Sequence of chain 1.A:
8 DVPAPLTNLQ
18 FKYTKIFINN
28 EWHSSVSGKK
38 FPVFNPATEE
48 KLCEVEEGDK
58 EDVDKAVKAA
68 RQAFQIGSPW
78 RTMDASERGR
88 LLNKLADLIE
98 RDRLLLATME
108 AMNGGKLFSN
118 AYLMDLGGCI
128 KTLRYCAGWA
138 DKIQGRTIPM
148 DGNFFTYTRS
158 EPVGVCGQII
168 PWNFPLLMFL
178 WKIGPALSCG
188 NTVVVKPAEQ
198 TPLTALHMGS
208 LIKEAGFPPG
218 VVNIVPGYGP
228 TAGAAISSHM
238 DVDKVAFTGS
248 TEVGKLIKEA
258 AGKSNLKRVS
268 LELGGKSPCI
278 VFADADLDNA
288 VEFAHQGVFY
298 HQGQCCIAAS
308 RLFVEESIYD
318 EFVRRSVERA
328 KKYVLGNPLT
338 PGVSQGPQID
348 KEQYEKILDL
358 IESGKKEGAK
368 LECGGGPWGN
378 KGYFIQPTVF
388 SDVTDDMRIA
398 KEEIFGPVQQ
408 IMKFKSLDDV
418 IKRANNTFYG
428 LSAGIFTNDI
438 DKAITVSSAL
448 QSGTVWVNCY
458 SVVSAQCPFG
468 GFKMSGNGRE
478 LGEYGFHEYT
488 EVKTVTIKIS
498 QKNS

This small molecule binds to this protein.
Small molecule (SMILES): CCCCCC(=O)N1C[C@@H](C)c2c1cc(O)c1ccccc21

Binding-site contacts:
Ligand atom C8 contacts residue TYR297 of chain 1.A at 4.2 Å (hydrophobic).
Ligand atom C2 contacts residue TYR297 of chain 1.A at 3.4 Å (hydrophobic).
Ligand atom C7 contacts residue ILE304 of chain 1.A at 3.8 Å (hydrophobic).
Ligand atom O contacts residue MET121 of chain 1.A at 3.6 Å.
Ligand atom C8 contacts residue PHE171 of chain 1.A at 3.3 Å (hydrophobic).
Ligand atom C14 contacts residue MET175 of chain 1.A at 4.3 Å (hydrophobic).
Ligand atom C5 contacts residue TYR297 of chain 1.A at 4.0 Å (hydrophobic).
Ligand atom C4 contacts residue SER458 of chain 1.A at 3.9 Å.
Ligand atom C16 contacts residue PHE466 of chain 1.A at 4.3 Å (hydrophobic).
Ligand atom C12 contacts residue VAL460 of chain 1.A at 4.1 Å (hydrophobic).
Ligand atom O1 contacts residue VAL460 of chain 1.A at 4.0 Å.
Ligand atom C6 contacts residue SER458 of chain 1.A at 4.1 Å.
Ligand atom C5 contacts residue SER458 of chain 1.A at 4.2 Å.
Ligand atom C9 contacts residue ILE304 of chain 1.A at 4.2 Å (hydrophobic).
Ligand atom C13 contacts residue LEU174 of chain 1.A at 4.3 Å (hydrophobic).
Ligand atom C12 contacts residue LEU174 of chain 1.A at 4.1 Å (hydrophobic).
Ligand atom C15 contacts residue TRP178 of chain 1.A at 3.8 Å (hydrophobic).
Ligand atom O1 contacts residue MET121 of chain 1.A at 4.0 Å.
Ligand atom N contacts residue TYR297 of chain 1.A at 4.2 Å.
Ligand atom C8 contacts residue CYS302 of chain 1.A at 1.6 Å (hydrophobic).
Ligand atom C6 contacts residue TYR297 of chain 1.A at 3.8 Å (hydrophobic).
Ligand atom C13 contacts residue VAL460 of chain 1.A at 4.2 Å (hydrophobic).
Ligand atom C2 contacts residue GLN293 of chain 1.A at 4.3 Å.
Ligand atom C3 contacts residue TYR297 of chain 1.A at 4.0 Å (hydrophobic).
Ligand atom C16 contacts residue CYS303 of chain 1.A at 3.5 Å (hydrophobic).
Ligand atom C4 contacts residue TYR297 of chain 1.A at 3.6 Å (hydrophobic).
Ligand atom C6 contacts residue CYS302 of chain 1.A at 3.3 Å (hydrophobic).
Ligand atom C10 contacts residue MET121 of chain 1.A at 4.1 Å (hydrophobic).
Ligand atom C17 contacts residue CYS303 of chain 1.A at 3.8 Å (hydrophobic).
Ligand atom C14 contacts residue LEU174 of chain 1.A at 4.1 Å (hydrophobic).
Ligand atom C12 contacts residue MET121 of chain 1.A at 4.1 Å (hydrophobic).
Ligand atom C14 contacts residue VAL460 of chain 1.A at 4.0 Å (hydrophobic).
Ligand atom C11 contacts residue MET121 of chain 1.A at 3.6 Å (hydrophobic).
Ligand atom C15 contacts residue MET175 of chain 1.A at 3.6 Å (hydrophobic).
Ligand atom O contacts residue TYR297 of chain 1.A at 4.3 Å.
Ligand atom O1 contacts residue LEU174 of chain 1.A at 3.5 Å.
Ligand atom C7 contacts residue CYS302 of chain 1.A at 2.8 Å (hydrophobic).
Ligand atom C14 contacts residue TRP178 of chain 1.A at 3.6 Å (hydrophobic).
Ligand atom C6 contacts residue ILE304 of chain 1.A at 4.2 Å (hydrophobic).
Ligand atom C9 contacts residue CYS302 of chain 1.A at 4.1 Å (hydrophobic).